Binding-site contacts:
Ligand atom C2 contacts residue GLY78 of chain 54.C at 4.0 Å.
Ligand atom C6 contacts residue ASN93 of chain 54.C at 3.9 Å.
Ligand atom O4 contacts residue ILE79 of chain 54.C at 3.9 Å.
Ligand atom O4 contacts residue TYR72 of chain 54.C at 4.0 Å.
Ligand atom C3 contacts residue GLY78 of chain 54.C at 4.1 Å.
Ligand atom O4 contacts residue THR291 of chain 54.C at 3.9 Å.
Ligand atom C6 contacts residue TYR72 of chain 54.C at 3.7 Å (hydrophobic).
Ligand atom O1B contacts residue ARG77 of chain 54.C at 3.1 Å (salt-bridge).
Ligand atom O4 contacts residue GLY78 of chain 54.C at 3.4 Å.
Ligand atom C4 contacts residue HIS298 of chain 54.C at 3.9 Å.
Ligand atom O4 contacts residue ASN80 of chain 54.C at 4.4 Å.
Ligand atom O8 contacts residue TYR72 of chain 54.C at 4.0 Å.
Ligand atom C1 contacts residue GLY78 of chain 54.C at 4.0 Å.
Ligand atom O1A contacts residue GLY78 of chain 54.C at 3.1 Å (h-bond).
Ligand atom C3 contacts residue ARG77 of chain 54.C at 4.3 Å.
Ligand atom C3 contacts residue HIS298 of chain 54.C at 4.0 Å.
Ligand atom C11 contacts residue ASP85 of chain 54.D at 4.0 Å.
Ligand atom N5 contacts residue TYR72 of chain 54.C at 2.9 Å (h-bond).
Ligand atom O1A contacts residue TYR72 of chain 54.C at 4.0 Å.
Ligand atom C1 contacts residue ARG77 of chain 54.C at 3.4 Å.
Ligand atom O1A contacts residue ARG77 of chain 54.C at 2.9 Å (salt-bridge).
Ligand atom O3 contacts residue GLY78 of chain 54.C at 3.5 Å.
Ligand atom O8 contacts residue ARG77 of chain 54.C at 3.5 Å (salt-bridge).
Ligand atom C3 contacts residue GLY78 of chain 54.C at 3.8 Å.
Ligand atom C10 contacts residue TYR72 of chain 54.C at 4.0 Å (hydrophobic).
Ligand atom C8 contacts residue ARG77 of chain 54.C at 4.4 Å.
Ligand atom C11 contacts residue TYR72 of chain 54.C at 4.2 Å (hydrophobic).
Ligand atom C4 contacts residue GLY78 of chain 54.C at 3.5 Å.
Ligand atom C4 contacts residue TYR72 of chain 54.C at 3.5 Å (hydrophobic).
Ligand atom C7 contacts residue TYR72 of chain 54.C at 4.3 Å (hydrophobic).
Ligand atom C5 contacts residue TYR72 of chain 54.C at 3.5 Å (hydrophobic).
Ligand atom O1B contacts residue SER89 of chain 54.C at 4.4 Å.
Ligand atom O10 contacts residue ASN293 of chain 54.C at 4.5 Å.
Ligand atom O6 contacts residue ASN93 of chain 54.C at 4.3 Å.
Ligand atom O4 contacts residue HIS298 of chain 54.C at 3.1 Å (h-bond).
Ligand atom C1 contacts residue TYR72 of chain 54.C at 4.3 Å (hydrophobic).
Ligand atom O1B contacts residue TYR72 of chain 54.C at 4.2 Å.

Sequence of chain 54.D:
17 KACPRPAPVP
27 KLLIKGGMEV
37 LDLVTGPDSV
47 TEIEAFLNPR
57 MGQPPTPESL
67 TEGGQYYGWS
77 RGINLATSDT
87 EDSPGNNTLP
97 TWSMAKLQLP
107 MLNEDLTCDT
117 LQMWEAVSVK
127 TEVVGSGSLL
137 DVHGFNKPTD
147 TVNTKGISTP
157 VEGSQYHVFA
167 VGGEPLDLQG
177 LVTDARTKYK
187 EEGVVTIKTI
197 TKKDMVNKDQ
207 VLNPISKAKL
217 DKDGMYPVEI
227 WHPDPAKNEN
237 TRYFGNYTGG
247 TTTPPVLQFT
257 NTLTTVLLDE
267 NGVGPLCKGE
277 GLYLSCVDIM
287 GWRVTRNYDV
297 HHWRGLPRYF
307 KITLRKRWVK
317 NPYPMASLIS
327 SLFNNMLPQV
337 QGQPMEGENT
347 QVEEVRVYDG

Sequence of chain 54.C:
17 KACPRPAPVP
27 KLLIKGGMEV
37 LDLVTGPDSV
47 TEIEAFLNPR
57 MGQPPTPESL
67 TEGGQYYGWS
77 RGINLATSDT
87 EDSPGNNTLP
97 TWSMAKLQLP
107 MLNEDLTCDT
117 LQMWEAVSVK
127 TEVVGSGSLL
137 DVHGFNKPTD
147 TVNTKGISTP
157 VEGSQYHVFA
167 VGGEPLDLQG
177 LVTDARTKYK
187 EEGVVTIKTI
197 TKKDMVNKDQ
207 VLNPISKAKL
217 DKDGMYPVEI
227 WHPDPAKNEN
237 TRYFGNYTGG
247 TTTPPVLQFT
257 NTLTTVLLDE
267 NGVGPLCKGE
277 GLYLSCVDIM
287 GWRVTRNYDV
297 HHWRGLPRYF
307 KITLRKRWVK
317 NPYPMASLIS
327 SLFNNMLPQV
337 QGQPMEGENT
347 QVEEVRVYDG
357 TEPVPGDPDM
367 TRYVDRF

This small molecule binds to this protein.
Small molecule (SMILES): CC(=O)N[C@@H]1[C@@H](O[C@@H]2O[C@H](CO)[C@H](O)[C@H](O[C@]3(C(=O)O)C[C@H](O)[C@@H](NC(C)=O)[C@H]([C@H](O)[C@H](O)CO)O3)[C@H]2O)[C@H](O)[C@@H](CO[C@]2(C(=O)O)C[C@H](O)[C@@H](NC(C)=O)[C@H]([C@H](O)[C@H](O)CO)O2)O[C@H]1O